This small molecule binds to this protein.
Small molecule (SMILES): CC(=O)N[C@@H]1[C@@H](O)[C@H](O)[C@@H](CO)O[C@H]1O

Binding-site contacts:
Ligand atom O5 contacts residue ASN253 of chain 1.A at 2.3 Å (h-bond).
Ligand atom O7 contacts residue ASN253 of chain 1.A at 4.1 Å.
Ligand atom N2 contacts residue ASN253 of chain 1.A at 3.0 Å (h-bond).
Ligand atom C8 contacts residue THR239 of chain 1.A at 3.7 Å.
Ligand atom C5 contacts residue ASN253 of chain 1.A at 3.6 Å.
Ligand atom C1 contacts residue THR255 of chain 1.A at 3.6 Å.
Ligand atom C3 contacts residue ASN253 of chain 1.A at 3.8 Å.
Ligand atom C5 contacts residue THR255 of chain 1.A at 4.0 Å.
Ligand atom O5 contacts residue THR255 of chain 1.A at 3.9 Å.
Ligand atom C4 contacts residue ASN253 of chain 1.A at 4.2 Å.
Ligand atom C2 contacts residue ASN253 of chain 1.A at 2.5 Å.
Ligand atom C8 contacts residue MET240 of chain 1.A at 4.0 Å (hydrophobic).
Ligand atom C7 contacts residue ASN253 of chain 1.A at 3.8 Å.
Ligand atom C1 contacts residue ASN253 of chain 1.A at 1.4 Å.
Ligand atom O6 contacts residue THR255 of chain 1.A at 3.9 Å.

Sequence of chain 1.A:
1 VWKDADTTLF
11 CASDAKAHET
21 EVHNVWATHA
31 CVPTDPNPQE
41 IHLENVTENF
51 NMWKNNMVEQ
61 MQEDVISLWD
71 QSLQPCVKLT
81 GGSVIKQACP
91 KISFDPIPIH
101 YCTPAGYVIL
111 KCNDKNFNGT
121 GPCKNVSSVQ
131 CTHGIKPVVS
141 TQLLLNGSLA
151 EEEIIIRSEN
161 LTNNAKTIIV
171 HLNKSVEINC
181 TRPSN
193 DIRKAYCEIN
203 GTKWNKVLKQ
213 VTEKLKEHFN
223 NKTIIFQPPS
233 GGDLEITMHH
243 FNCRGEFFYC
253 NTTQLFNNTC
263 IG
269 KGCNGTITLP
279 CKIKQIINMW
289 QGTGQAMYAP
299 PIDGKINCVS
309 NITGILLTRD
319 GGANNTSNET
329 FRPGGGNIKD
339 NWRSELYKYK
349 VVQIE